Sequence of chain 1.D:
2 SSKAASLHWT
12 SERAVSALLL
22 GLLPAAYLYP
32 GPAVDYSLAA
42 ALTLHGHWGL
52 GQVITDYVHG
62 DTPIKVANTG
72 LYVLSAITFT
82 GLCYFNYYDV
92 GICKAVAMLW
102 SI

Sequence of chain 1.C:
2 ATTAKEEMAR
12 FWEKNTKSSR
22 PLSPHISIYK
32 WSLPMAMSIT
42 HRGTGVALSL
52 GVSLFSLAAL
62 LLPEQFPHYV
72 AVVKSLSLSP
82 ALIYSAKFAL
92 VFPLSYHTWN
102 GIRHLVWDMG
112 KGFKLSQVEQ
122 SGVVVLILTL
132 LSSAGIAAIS

A small-molecule ligand and the protein it binds are described below.
Small molecule (SMILES): COC1=C(OC)C(=O)C(C/C=C(/C)CCC=C(C)CC/C=C(/C)CC/C=C(\C)CC/C=C(\C)CC/C=C(\C)CC/C=C(/C)CCC=C(C)CCC=C(C)CCC=C(C)C)=C(C)C1=O

Binding-site contacts:
Ligand atom CM5 contacts residue TRP32 of chain 1.C at 3.8 Å (hydrophobic).
Ligand atom O2 contacts residue HIS216 of chain 1.B at 4.2 Å.
Ligand atom C5 contacts residue PRO169 of chain 1.B at 3.7 Å (hydrophobic).
Ligand atom C2 contacts residue TYR58 of chain 1.D at 3.8 Å (hydrophobic).
Ligand atom C4 contacts residue ILE218 of chain 1.B at 4.2 Å (hydrophobic).
Ligand atom C6 contacts residue TYR58 of chain 1.D at 4.3 Å (hydrophobic).
Ligand atom C7 contacts residue PRO169 of chain 1.B at 3.8 Å (hydrophobic).
Ligand atom O1 contacts residue TYR58 of chain 1.D at 2.6 Å (h-bond).
Ligand atom CM3 contacts residue ILE40 of chain 1.C at 3.5 Å (hydrophobic).
Ligand atom C2 contacts residue ILE218 of chain 1.B at 3.4 Å (hydrophobic).
Ligand atom C1 contacts residue PRO169 of chain 1.B at 3.6 Å (hydrophobic).
Ligand atom O2 contacts residue TYR58 of chain 1.D at 3.8 Å.
Ligand atom C1 contacts residue TYR58 of chain 1.D at 3.2 Å (hydrophobic).
Ligand atom O3 contacts residue SER39 of chain 1.C at 2.9 Å (h-bond).
Ligand atom O4 contacts residue ILE40 of chain 1.C at 3.5 Å.
Ligand atom C7 contacts residue ILE27 of chain 1.C at 4.3 Å (hydrophobic).
Ligand atom O3 contacts residue ILE40 of chain 1.C at 3.8 Å.
Ligand atom C7 contacts residue TRP173 of chain 1.B at 3.0 Å (hydrophobic).
Ligand atom O1 contacts residue PRO169 of chain 1.B at 4.1 Å.
Ligand atom CM5 contacts residue ILE27 of chain 1.C at 3.6 Å (hydrophobic).
Ligand atom CM5 contacts residue PRO169 of chain 1.B at 4.2 Å (hydrophobic).
Ligand atom O4 contacts residue MET36 of chain 1.C at 3.4 Å (h-bond).
Ligand atom C1 contacts residue TRP173 of chain 1.B at 3.5 Å (hydrophobic).
Ligand atom CM3 contacts residue SER39 of chain 1.C at 2.8 Å.
Ligand atom C3 contacts residue ILE218 of chain 1.B at 3.4 Å (hydrophobic).
Ligand atom C6 contacts residue TRP173 of chain 1.B at 3.8 Å (hydrophobic).
Ligand atom O2 contacts residue ILE218 of chain 1.B at 3.4 Å.
Ligand atom O2 contacts residue ARG43 of chain 1.C at 3.8 Å.
Ligand atom O1 contacts residue TRP173 of chain 1.B at 2.8 Å (h-bond).
Ligand atom CM2 contacts residue ASP57 of chain 1.D at 4.2 Å.
Ligand atom CM2 contacts residue TYR58 of chain 1.D at 3.0 Å (hydrophobic).
Ligand atom O1 contacts residue ARG43 of chain 1.C at 4.2 Å.
Ligand atom C3 contacts residue ILE40 of chain 1.C at 4.1 Å (hydrophobic).
Ligand atom C2 contacts residue PRO169 of chain 1.B at 4.2 Å (hydrophobic).
Ligand atom C4 contacts residue ILE40 of chain 1.C at 3.8 Å (hydrophobic).
Ligand atom CM2 contacts residue ARG43 of chain 1.C at 2.6 Å.
Ligand atom C4 contacts residue PRO169 of chain 1.B at 4.1 Å (hydrophobic).
Ligand atom C6 contacts residue PRO169 of chain 1.B at 3.4 Å (hydrophobic).
Ligand atom O3 contacts residue ILE218 of chain 1.B at 3.2 Å.
Ligand atom CM3 contacts residue ILE218 of chain 1.B at 4.0 Å (hydrophobic).

Sequence of chain 1.B:
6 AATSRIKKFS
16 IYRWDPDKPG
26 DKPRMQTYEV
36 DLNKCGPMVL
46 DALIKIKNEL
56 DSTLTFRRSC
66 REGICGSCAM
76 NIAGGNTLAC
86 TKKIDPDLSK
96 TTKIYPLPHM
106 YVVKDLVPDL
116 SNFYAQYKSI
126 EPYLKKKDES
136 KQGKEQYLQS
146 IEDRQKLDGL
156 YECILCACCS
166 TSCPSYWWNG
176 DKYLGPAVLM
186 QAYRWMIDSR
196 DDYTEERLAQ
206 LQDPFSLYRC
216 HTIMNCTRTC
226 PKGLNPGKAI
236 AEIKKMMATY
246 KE